Binding-site contacts:
Ligand atom O4' contacts residue ALA38 of chain 1.D at 3.7 Å.
Ligand atom OP1 contacts residue GLY66 of chain 1.D at 2.9 Å (h-bond).
Ligand atom OP1 contacts residue PRO63 of chain 1.D at 3.5 Å.
Ligand atom C4' contacts residue GLY64 of chain 1.D at 3.4 Å.
Ligand atom OP2 contacts residue GLY66 of chain 1.D at 4.0 Å.
Ligand atom O5' contacts residue QPJ1 of chain 1.E at 1.5 Å.
Ligand atom O3' contacts residue VAL65 of chain 1.D at 3.8 Å.
Ligand atom N1 contacts residue HIS34 of chain 1.D at 3.8 Å.
Ligand atom C3' contacts residue LYS68 of chain 1.D at 3.8 Å.
Ligand atom O3' contacts residue ILE69 of chain 1.D at 3.6 Å.
Ligand atom OP1 contacts residue VAL65 of chain 1.D at 3.8 Å.
Ligand atom O3' contacts residue LYS68 of chain 1.D at 4.0 Å.
Ligand atom N3 contacts residue ALA38 of chain 1.D at 3.6 Å.
Ligand atom OP1 contacts residue NA1 of chain 1.K at 3.1 Å (h-bond).
Ligand atom P contacts residue ILE69 of chain 1.D at 3.8 Å.
Ligand atom OP1 contacts residue LYS68 of chain 1.D at 3.5 Å (salt-bridge).
Ligand atom C5' contacts residue TYR39 of chain 1.D at 3.4 Å (hydrophobic).
Ligand atom C8 contacts residue LYS35 of chain 1.D at 3.8 Å.
Ligand atom OP1 contacts residue ILE69 of chain 1.D at 2.9 Å (h-bond).
Ligand atom N7 contacts residue LYS35 of chain 1.D at 3.8 Å.
Ligand atom C3' contacts residue GLY66 of chain 1.D at 3.9 Å.
Ligand atom OP2 contacts residue GLY66 of chain 1.D at 3.9 Å.
Ligand atom OP2 contacts residue VAL65 of chain 1.D at 3.9 Å.
Ligand atom O6 contacts residue HIS34 of chain 1.D at 4.0 Å.
Ligand atom C5' contacts residue GLY64 of chain 1.D at 3.4 Å.
Ligand atom O3' contacts residue GLY64 of chain 1.D at 3.4 Å.
Ligand atom C5' contacts residue QPJ1 of chain 1.E at 2.6 Å.
Ligand atom OP1 contacts residue THR67 of chain 1.D at 3.9 Å.
Ligand atom O5' contacts residue GLY66 of chain 1.D at 3.6 Å.
Ligand atom C4' contacts residue QPJ1 of chain 1.E at 3.9 Å.
Ligand atom OP2 contacts residue LYS68 of chain 1.D at 3.1 Å (salt-bridge).
Ligand atom P contacts residue GLY64 of chain 1.D at 3.8 Å.
Ligand atom C2 contacts residue HIS34 of chain 1.D at 3.9 Å.
Ligand atom OP1 contacts residue GLY64 of chain 1.D at 2.8 Å (h-bond).
Ligand atom C1' contacts residue ALA38 of chain 1.D at 4.0 Å (hydrophobic).
Ligand atom OP1 contacts residue LEU62 of chain 1.D at 3.9 Å.
Ligand atom P contacts residue LYS68 of chain 1.D at 3.8 Å.
Ligand atom C5' contacts residue GLY66 of chain 1.D at 3.7 Å.
Ligand atom OP2 contacts residue THR67 of chain 1.D at 3.8 Å.
Ligand atom P contacts residue GLY66 of chain 1.D at 3.8 Å.

This small molecule binds to this protein.
Small molecule (SMILES): Cc1cn([C@H]2C[C@H](O[P](=O)(O)OC[C@H]3O[C@@H](n4ccc(N)nc4=O)C[C@@H]3O[P](=O)(O)OC[C@H]3O[C@@H](n4cnc5c(=O)nc(N)[nH]c54)C[C@@H]3O[P](=O)(O)OC[C@H]3O[C@@H](n4cnc5c(=O)nc(N)[nH]c54)C[C@@H]3O)[C@@H](CO[P](=O)(O)O[C@H]3C[C@H](n4cnc5c(=O)nc(N)[nH]c54)O[C@@H]3CO)O2)c(=O)[nH]c1=O

Sequence of chain 1.D:
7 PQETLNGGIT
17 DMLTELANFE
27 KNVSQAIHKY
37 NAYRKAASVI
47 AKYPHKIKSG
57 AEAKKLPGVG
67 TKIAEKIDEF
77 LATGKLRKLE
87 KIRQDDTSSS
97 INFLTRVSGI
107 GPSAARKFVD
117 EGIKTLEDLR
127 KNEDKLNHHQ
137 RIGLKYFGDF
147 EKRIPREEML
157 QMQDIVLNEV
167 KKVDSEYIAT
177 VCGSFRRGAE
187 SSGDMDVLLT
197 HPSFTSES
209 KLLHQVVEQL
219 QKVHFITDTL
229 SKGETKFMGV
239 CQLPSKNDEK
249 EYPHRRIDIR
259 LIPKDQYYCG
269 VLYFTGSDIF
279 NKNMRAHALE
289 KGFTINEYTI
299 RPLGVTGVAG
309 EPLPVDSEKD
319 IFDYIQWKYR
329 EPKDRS